This small molecule binds to this protein.
Small molecule (SMILES): CC(=O)N[C@@H]1[C@@H](O)[C@H](O)[C@@H](CO)O[C@H]1O

Binding-site contacts:
Ligand atom C3 contacts residue ASN53 of chain 1.A at 3.8 Å.
Ligand atom C8 contacts residue LEU46 of chain 1.A at 3.9 Å (hydrophobic).
Ligand atom C5 contacts residue ASN53 of chain 1.A at 3.6 Å.
Ligand atom O5 contacts residue ASN53 of chain 1.A at 2.3 Å (h-bond).
Ligand atom C4 contacts residue ASN53 of chain 1.A at 4.2 Å.
Ligand atom C2 contacts residue ASN53 of chain 1.A at 2.5 Å.
Ligand atom O7 contacts residue ASN53 of chain 1.A at 3.1 Å (h-bond).
Ligand atom C7 contacts residue LEU46 of chain 1.A at 4.2 Å (hydrophobic).
Ligand atom C7 contacts residue ASN53 of chain 1.A at 3.3 Å.
Ligand atom C1 contacts residue ASN53 of chain 1.A at 1.4 Å.
Ligand atom N2 contacts residue LEU46 of chain 1.A at 4.4 Å.
Ligand atom C8 contacts residue PRO48 of chain 1.A at 4.1 Å (hydrophobic).
Ligand atom O6 contacts residue THR55 of chain 1.A at 3.4 Å.
Ligand atom N2 contacts residue ASN53 of chain 1.A at 2.9 Å (h-bond).

Sequence of chain 1.A:
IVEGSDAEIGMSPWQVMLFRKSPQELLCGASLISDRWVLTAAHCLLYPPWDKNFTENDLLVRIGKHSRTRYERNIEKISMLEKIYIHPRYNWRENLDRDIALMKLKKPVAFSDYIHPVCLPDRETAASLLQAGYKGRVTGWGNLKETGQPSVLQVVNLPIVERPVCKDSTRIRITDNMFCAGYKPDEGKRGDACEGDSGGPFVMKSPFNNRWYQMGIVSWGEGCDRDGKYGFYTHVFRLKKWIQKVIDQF